Sequence of chain 1.B:
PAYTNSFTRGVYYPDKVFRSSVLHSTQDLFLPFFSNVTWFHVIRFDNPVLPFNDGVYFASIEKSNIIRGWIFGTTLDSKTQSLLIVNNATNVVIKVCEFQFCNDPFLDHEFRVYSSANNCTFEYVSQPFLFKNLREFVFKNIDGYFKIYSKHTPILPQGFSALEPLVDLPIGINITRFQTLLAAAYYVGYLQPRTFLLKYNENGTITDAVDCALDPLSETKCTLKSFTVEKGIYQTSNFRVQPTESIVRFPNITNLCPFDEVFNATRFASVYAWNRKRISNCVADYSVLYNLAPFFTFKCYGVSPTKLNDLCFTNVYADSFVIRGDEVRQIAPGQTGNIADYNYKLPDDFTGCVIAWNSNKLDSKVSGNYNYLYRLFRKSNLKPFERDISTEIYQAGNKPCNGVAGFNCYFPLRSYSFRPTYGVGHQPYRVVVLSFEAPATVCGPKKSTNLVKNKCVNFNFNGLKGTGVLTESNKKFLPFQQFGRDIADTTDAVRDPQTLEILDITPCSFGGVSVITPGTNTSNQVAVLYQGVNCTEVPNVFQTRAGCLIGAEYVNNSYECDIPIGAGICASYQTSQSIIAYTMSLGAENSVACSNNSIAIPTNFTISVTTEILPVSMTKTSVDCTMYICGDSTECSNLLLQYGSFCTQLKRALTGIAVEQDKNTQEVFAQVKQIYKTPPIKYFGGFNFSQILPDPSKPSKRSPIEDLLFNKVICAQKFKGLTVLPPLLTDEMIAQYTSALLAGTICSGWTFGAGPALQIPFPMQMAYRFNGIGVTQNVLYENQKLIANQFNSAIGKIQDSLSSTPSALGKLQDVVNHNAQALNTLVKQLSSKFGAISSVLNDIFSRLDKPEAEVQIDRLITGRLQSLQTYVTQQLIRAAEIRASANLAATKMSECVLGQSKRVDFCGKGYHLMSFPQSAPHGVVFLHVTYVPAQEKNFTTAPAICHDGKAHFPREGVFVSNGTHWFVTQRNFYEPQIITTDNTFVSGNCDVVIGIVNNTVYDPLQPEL

Binding-site contacts:
Ligand atom C4 contacts residue ASN367 of chain 1.B at 4.5 Å.
Ligand atom C8 contacts residue PHE339 of chain 1.B at 4.2 Å (hydrophobic).
Ligand atom O5 contacts residue ASN340 of chain 1.B at 2.4 Å (h-bond).
Ligand atom O3 contacts residue VAL364 of chain 1.B at 3.1 Å (h-bond).
Ligand atom C7 contacts residue ASN340 of chain 1.B at 3.9 Å.
Ligand atom C2 contacts residue ASN340 of chain 1.B at 2.5 Å.
Ligand atom C7 contacts residue VAL364 of chain 1.B at 3.4 Å (hydrophobic).
Ligand atom C8 contacts residue VAL364 of chain 1.B at 3.5 Å (hydrophobic).
Ligand atom C2 contacts residue VAL364 of chain 1.B at 4.4 Å (hydrophobic).
Ligand atom N2 contacts residue VAL364 of chain 1.B at 3.7 Å.
Ligand atom C3 contacts residue VAL364 of chain 1.B at 3.8 Å (hydrophobic).
Ligand atom C5 contacts residue ASN367 of chain 1.B at 4.3 Å.
Ligand atom O7 contacts residue VAL364 of chain 1.B at 3.8 Å.
Ligand atom N2 contacts residue ASN340 of chain 1.B at 2.9 Å (h-bond).
Ligand atom C1 contacts residue ASN340 of chain 1.B at 1.5 Å.
Ligand atom O4 contacts residue ASN367 of chain 1.B at 3.9 Å.
Ligand atom C3 contacts residue ASN367 of chain 1.B at 4.2 Å.
Ligand atom C3 contacts residue ASN340 of chain 1.B at 3.9 Å.
Ligand atom C4 contacts residue ASN340 of chain 1.B at 4.3 Å.
Ligand atom O7 contacts residue ASN340 of chain 1.B at 4.4 Å.
Ligand atom C8 contacts residue ASN340 of chain 1.B at 4.4 Å.
Ligand atom C8 contacts residue PHE335 of chain 1.B at 4.0 Å (hydrophobic).
Ligand atom O3 contacts residue ASN367 of chain 1.B at 4.5 Å.
Ligand atom C8 contacts residue LEU365 of chain 1.B at 4.4 Å (hydrophobic).
Ligand atom C5 contacts residue ASN340 of chain 1.B at 3.7 Å.
Ligand atom C8 contacts residue ASP336 of chain 1.B at 4.3 Å.

The protein below binds the small molecule below.
Small molecule (SMILES): CC(=O)N[C@@H]1[C@@H](O)[C@H](O)[C@@H](CO)O[C@H]1O